Sequence of chain 3.A:
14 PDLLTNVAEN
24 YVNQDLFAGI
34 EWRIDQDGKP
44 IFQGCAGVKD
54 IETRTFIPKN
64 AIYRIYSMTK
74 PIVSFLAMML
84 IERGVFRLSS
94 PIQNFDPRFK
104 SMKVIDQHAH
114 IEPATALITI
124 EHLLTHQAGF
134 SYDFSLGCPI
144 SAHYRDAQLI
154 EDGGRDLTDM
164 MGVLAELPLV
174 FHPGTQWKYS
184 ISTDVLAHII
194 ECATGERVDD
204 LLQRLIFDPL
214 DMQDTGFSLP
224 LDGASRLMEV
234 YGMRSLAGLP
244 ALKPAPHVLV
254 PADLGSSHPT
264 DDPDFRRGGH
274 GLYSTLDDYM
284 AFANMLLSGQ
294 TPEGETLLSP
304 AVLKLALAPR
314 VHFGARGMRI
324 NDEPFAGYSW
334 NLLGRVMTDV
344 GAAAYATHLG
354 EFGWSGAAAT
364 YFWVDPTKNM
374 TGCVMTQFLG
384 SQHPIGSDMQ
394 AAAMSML

Binding-site contacts:
Ligand atom C10 contacts residue HIS273 of chain 3.A at 3.5 Å.
Ligand atom C16 contacts residue ARG237 of chain 3.A at 3.6 Å.
Ligand atom O13 contacts residue TYR69 of chain 3.A at 3.3 Å.
Ligand atom C14 contacts residue LEU239 of chain 3.A at 3.5 Å (hydrophobic).
Ligand atom C19 contacts residue PHE137 of chain 3.A at 3.8 Å (hydrophobic).
Ligand atom C11 contacts residue TYR135 of chain 3.A at 3.7 Å (hydrophobic).
Ligand atom C17 contacts residue ARG237 of chain 3.A at 3.5 Å.
Ligand atom C07 contacts residue PHE137 of chain 3.A at 3.8 Å (hydrophobic).
Ligand atom C12 contacts residue TYR69 of chain 3.A at 3.6 Å (hydrophobic).
Ligand atom C07 contacts residue ALA360 of chain 3.A at 3.7 Å (hydrophobic).
Ligand atom O04 contacts residue GLY359 of chain 3.A at 3.9 Å.
Ligand atom O04 contacts residue ALA360 of chain 3.A at 3.2 Å (h-bond).
Ligand atom C02 contacts residue PHE137 of chain 3.A at 3.8 Å (hydrophobic).
Ligand atom C03 contacts residue ALA360 of chain 3.A at 3.1 Å (hydrophobic).
Ligand atom C06 contacts residue PHE137 of chain 3.A at 3.5 Å (hydrophobic).
Ligand atom C19 contacts residue LEU239 of chain 3.A at 3.6 Å (hydrophobic).
Ligand atom C03 contacts residue GOL1 of chain 3.C at 3.1 Å.
Ligand atom C17 contacts residue SER238 of chain 3.A at 3.8 Å.
Ligand atom C08 contacts residue PHE137 of chain 3.A at 4.0 Å (hydrophobic).
Ligand atom C02 contacts residue ALA360 of chain 3.A at 3.6 Å (hydrophobic).
Ligand atom C09 contacts residue ILE153 of chain 3.A at 3.6 Å (hydrophobic).
Ligand atom O13 contacts residue LEU239 of chain 3.A at 3.5 Å.
Ligand atom C17 contacts residue LEU239 of chain 3.A at 3.8 Å (hydrophobic).
Ligand atom C11 contacts residue PHE137 of chain 3.A at 3.7 Å (hydrophobic).
Ligand atom C12 contacts residue LEU239 of chain 3.A at 3.9 Å (hydrophobic).
Ligand atom C18 contacts residue ARG237 of chain 3.A at 3.5 Å.
Ligand atom C06 contacts residue ALA360 of chain 3.A at 3.9 Å (hydrophobic).
Ligand atom O05 contacts residue ALA360 of chain 3.A at 3.1 Å (h-bond).
Ligand atom C01 contacts residue PHE137 of chain 3.A at 3.2 Å (hydrophobic).
Ligand atom C08 contacts residue TYR69 of chain 3.A at 3.8 Å (hydrophobic).
Ligand atom O05 contacts residue GOL1 of chain 3.C at 3.5 Å (h-bond).
Ligand atom O04 contacts residue SER70 of chain 3.A at 3.6 Å (h-bond).
Ligand atom C15 contacts residue LEU239 of chain 3.A at 3.8 Å (hydrophobic).
Ligand atom O04 contacts residue GOL1 of chain 3.C at 2.3 Å (h-bond).
Ligand atom C01 contacts residue GOL1 of chain 3.C at 3.8 Å.
Ligand atom C03 contacts residue SER70 of chain 3.A at 3.1 Å.
Ligand atom O05 contacts residue SER70 of chain 3.A at 2.6 Å (h-bond).
Ligand atom C01 contacts residue TYR182 of chain 3.A at 3.9 Å (hydrophobic).
Ligand atom C09 contacts residue HIS273 of chain 3.A at 3.8 Å.
Ligand atom O05 contacts residue TYR69 of chain 3.A at 3.4 Å.

A small-molecule ligand and the protein it binds are described below.
Small molecule (SMILES): C[C@H](C(=O)O)c1cccc(C(=O)c2ccccc2)c1